Sequence of chain 1.B:
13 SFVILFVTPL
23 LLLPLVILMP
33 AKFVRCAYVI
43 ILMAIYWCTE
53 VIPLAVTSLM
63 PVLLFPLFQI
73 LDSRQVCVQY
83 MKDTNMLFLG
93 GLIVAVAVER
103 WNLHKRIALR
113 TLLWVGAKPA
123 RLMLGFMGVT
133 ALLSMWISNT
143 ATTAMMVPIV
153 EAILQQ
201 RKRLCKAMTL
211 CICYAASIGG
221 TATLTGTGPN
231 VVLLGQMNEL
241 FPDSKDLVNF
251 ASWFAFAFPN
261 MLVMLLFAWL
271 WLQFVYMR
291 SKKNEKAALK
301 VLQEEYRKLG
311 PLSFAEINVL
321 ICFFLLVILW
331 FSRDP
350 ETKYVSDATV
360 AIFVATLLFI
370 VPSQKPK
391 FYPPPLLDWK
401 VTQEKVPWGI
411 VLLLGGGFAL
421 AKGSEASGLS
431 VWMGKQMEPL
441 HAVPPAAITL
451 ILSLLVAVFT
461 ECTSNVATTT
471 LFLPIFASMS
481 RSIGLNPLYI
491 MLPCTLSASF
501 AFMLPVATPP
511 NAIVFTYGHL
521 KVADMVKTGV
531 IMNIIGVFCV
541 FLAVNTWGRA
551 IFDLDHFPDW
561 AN

Sequence of chain 1.A:
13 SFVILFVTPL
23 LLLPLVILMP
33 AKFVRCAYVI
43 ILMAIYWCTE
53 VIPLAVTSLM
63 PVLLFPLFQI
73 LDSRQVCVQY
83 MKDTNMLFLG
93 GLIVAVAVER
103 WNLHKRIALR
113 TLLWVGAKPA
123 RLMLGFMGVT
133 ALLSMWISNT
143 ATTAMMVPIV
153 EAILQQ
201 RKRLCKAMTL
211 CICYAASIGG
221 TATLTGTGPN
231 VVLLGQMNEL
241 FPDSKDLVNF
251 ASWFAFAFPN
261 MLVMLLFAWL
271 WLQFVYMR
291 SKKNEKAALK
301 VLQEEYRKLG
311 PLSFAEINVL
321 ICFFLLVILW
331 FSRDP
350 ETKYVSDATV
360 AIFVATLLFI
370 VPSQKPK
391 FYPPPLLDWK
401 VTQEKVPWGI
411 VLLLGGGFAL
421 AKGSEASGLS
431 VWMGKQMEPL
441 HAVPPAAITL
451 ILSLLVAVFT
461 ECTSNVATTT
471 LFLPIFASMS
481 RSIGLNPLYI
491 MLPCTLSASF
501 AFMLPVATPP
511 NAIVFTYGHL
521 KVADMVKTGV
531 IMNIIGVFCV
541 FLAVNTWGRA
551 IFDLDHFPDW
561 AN

Binding-site contacts:
Ligand atom O16 contacts residue THR227 of chain 1.B at 3.3 Å (h-bond).
Ligand atom C15 contacts residue THR508 of chain 1.B at 4.2 Å.
Ligand atom O20 contacts residue THR142 of chain 1.B at 2.9 Å (h-bond).
Ligand atom C18 contacts residue THR227 of chain 1.B at 4.1 Å.
Ligand atom C01 contacts residue ILE410 of chain 1.B at 3.1 Å (hydrophobic).
Ligand atom C06 contacts residue ILE410 of chain 1.B at 4.2 Å (hydrophobic).
Ligand atom C15 contacts residue SER464 of chain 1.B at 4.1 Å.
Ligand atom O19 contacts residue SER140 of chain 1.B at 3.7 Å.
Ligand atom O21 contacts residue GLY228 of chain 1.B at 3.4 Å (h-bond).
Ligand atom C15 contacts residue THR227 of chain 1.B at 3.9 Å.
Ligand atom O16 contacts residue GLY228 of chain 1.B at 4.3 Å.
Ligand atom O20 contacts residue SER140 of chain 1.B at 3.9 Å.
Ligand atom C01 contacts residue PRO407 of chain 1.B at 4.2 Å (hydrophobic).
Ligand atom O16 contacts residue SER464 of chain 1.B at 4.3 Å.
Ligand atom C15 contacts residue VAL466 of chain 1.B at 4.3 Å (hydrophobic).
Ligand atom C18 contacts residue THR142 of chain 1.B at 4.0 Å.
Ligand atom C07 contacts residue ILE410 of chain 1.B at 3.8 Å (hydrophobic).
Ligand atom C01 contacts residue GLY409 of chain 1.B at 3.2 Å.
Ligand atom C08 contacts residue ILE410 of chain 1.B at 4.0 Å (hydrophobic).
Ligand atom C01 contacts residue TRP399 of chain 1.A at 4.3 Å (hydrophobic).
Ligand atom C04 contacts residue TRP399 of chain 1.A at 4.3 Å (hydrophobic).
Ligand atom C18 contacts residue SER140 of chain 1.B at 4.2 Å.
Ligand atom O17 contacts residue ASN465 of chain 1.B at 3.1 Å (h-bond).
Ligand atom O20 contacts residue ASN141 of chain 1.B at 3.4 Å.
Ligand atom O17 contacts residue SER464 of chain 1.B at 3.4 Å (h-bond).
Ligand atom C14 contacts residue THR508 of chain 1.B at 4.0 Å.
Ligand atom O16 contacts residue ASN465 of chain 1.B at 3.8 Å.
Ligand atom C03 contacts residue TRP399 of chain 1.A at 4.3 Å (hydrophobic).
Ligand atom O17 contacts residue THR508 of chain 1.B at 3.5 Å (h-bond).
Ligand atom O19 contacts residue ASN141 of chain 1.B at 3.2 Å (h-bond).
Ligand atom O19 contacts residue THR227 of chain 1.B at 3.6 Å.
Ligand atom C15 contacts residue ASN465 of chain 1.B at 3.8 Å.
Ligand atom O16 contacts residue PRO229 of chain 1.B at 4.2 Å.
Ligand atom O16 contacts residue VAL466 of chain 1.B at 3.2 Å.
Ligand atom C18 contacts residue ASN141 of chain 1.B at 3.7 Å.
Ligand atom O19 contacts residue GLY226 of chain 1.B at 3.7 Å.
Ligand atom O21 contacts residue THR227 of chain 1.B at 2.5 Å (h-bond).
Ligand atom C11 contacts residue ILE410 of chain 1.B at 4.1 Å (hydrophobic).
Ligand atom C14 contacts residue THR227 of chain 1.B at 3.9 Å.
Ligand atom C13 contacts residue THR227 of chain 1.B at 3.6 Å.

This small molecule binds to this protein.
Small molecule (SMILES): CC(C)(C)c1ccc(CC[C@@](O)(CC(=O)O)C(=O)O)cc1